Sequence of chain 1.F:
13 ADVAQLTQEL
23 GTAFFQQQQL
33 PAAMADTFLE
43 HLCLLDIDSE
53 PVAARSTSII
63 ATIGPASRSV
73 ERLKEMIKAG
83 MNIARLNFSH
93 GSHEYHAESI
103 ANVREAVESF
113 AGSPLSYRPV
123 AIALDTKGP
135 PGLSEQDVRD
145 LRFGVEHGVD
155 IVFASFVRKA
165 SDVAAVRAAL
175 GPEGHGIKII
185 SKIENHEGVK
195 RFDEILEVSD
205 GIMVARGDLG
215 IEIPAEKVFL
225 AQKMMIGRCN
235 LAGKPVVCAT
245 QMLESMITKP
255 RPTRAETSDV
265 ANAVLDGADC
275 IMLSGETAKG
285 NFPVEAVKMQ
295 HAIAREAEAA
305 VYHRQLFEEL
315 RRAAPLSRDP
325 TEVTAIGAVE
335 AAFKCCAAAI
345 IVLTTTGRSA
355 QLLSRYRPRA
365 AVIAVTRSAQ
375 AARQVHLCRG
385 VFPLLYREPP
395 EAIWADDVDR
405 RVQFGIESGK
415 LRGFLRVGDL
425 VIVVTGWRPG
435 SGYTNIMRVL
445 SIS

The protein below binds the small molecule below.
Small molecule (SMILES): O=P(O)(O)OC[C@H]1O[C@](O)(COP(=O)(O)O)[C@@H](O)[C@@H]1O

Binding-site contacts:
Ligand atom O5P contacts residue SER435 of chain 1.F at 2.6 Å (h-bond).
Ligand atom O1P contacts residue PRO433 of chain 1.F at 3.7 Å.
Ligand atom C5 contacts residue GLY434 of chain 1.F at 3.4 Å.
Ligand atom C6 contacts residue SER353 of chain 1.F at 3.7 Å.
Ligand atom P2 contacts residue THR349 of chain 1.F at 3.6 Å.
Ligand atom O6P contacts residue ARG352 of chain 1.F at 3.8 Å.
Ligand atom O4 contacts residue THR438 of chain 1.F at 3.5 Å (h-bond).
Ligand atom O2 contacts residue LEU347 of chain 1.F at 3.4 Å.
Ligand atom O5P contacts residue THR349 of chain 1.F at 3.3 Å (h-bond).
Ligand atom O3 contacts residue TRP398 of chain 1.F at 3.6 Å.
Ligand atom O5 contacts residue LEU347 of chain 1.F at 3.8 Å.
Ligand atom O4P contacts residue SER435 of chain 1.F at 3.6 Å.
Ligand atom O3P contacts residue TRP398 of chain 1.F at 2.7 Å (h-bond).
Ligand atom O3 contacts residue GLY430 of chain 1.F at 3.2 Å.
Ligand atom O6 contacts residue THR348 of chain 1.F at 3.5 Å.
Ligand atom C4 contacts residue GLY434 of chain 1.F at 3.3 Å.
Ligand atom O3P contacts residue ARG405 of chain 1.F at 2.8 Å (salt-bridge).
Ligand atom P2 contacts residue SER353 of chain 1.F at 3.6 Å.
Ligand atom O5P contacts residue THR348 of chain 1.F at 3.6 Å.
Ligand atom O5P contacts residue THR350 of chain 1.F at 2.7 Å (h-bond).
Ligand atom P1 contacts residue ARG405 of chain 1.F at 3.7 Å.
Ligand atom O4P contacts residue SER353 of chain 1.F at 3.6 Å.
Ligand atom O1 contacts residue GLY434 of chain 1.F at 3.7 Å.
Ligand atom P2 contacts residue SER435 of chain 1.F at 3.7 Å.
Ligand atom O4P contacts residue GLY436 of chain 1.F at 2.9 Å (h-bond).
Ligand atom O2P contacts residue ARG405 of chain 1.F at 2.8 Å (salt-bridge).
Ligand atom C6 contacts residue LEU347 of chain 1.F at 3.6 Å (hydrophobic).
Ligand atom O4 contacts residue TYR437 of chain 1.F at 2.8 Å (h-bond).
Ligand atom C3 contacts residue ARG432 of chain 1.F at 3.3 Å.
Ligand atom O1P contacts residue GLY434 of chain 1.F at 2.9 Å (h-bond).
Ligand atom C6 contacts residue THR438 of chain 1.F at 3.4 Å.
Ligand atom O6 contacts residue THR349 of chain 1.F at 3.1 Å (h-bond).
Ligand atom O2 contacts residue GLY430 of chain 1.F at 3.6 Å.
Ligand atom O6P contacts residue THR348 of chain 1.F at 2.5 Å (h-bond).
Ligand atom O4 contacts residue GLY436 of chain 1.F at 3.7 Å.
Ligand atom O4 contacts residue GLY434 of chain 1.F at 2.6 Å (h-bond).
Ligand atom P2 contacts residue THR348 of chain 1.F at 3.5 Å.
Ligand atom C3 contacts residue GLY434 of chain 1.F at 3.5 Å.
Ligand atom O3 contacts residue ARG432 of chain 1.F at 2.7 Å (salt-bridge).
Ligand atom O6P contacts residue SER353 of chain 1.F at 2.6 Å (h-bond).